Sequence of chain 1.A:
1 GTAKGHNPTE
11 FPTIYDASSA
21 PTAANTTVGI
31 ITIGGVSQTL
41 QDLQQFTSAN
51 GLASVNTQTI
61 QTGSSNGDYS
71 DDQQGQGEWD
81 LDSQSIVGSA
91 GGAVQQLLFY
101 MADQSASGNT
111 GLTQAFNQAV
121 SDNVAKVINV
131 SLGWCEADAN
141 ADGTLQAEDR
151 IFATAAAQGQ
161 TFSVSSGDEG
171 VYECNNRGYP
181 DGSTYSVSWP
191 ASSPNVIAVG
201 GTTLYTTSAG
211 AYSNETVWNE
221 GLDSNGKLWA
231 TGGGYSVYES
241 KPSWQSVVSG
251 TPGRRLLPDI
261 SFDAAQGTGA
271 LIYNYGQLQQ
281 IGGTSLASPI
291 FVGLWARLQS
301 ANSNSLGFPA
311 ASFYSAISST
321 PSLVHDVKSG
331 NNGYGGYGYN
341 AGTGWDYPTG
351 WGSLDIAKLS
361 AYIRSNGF

The small molecule below binds the protein below.
Small molecule (SMILES): [H]/N=C1/NCC[C@H]([C@H](N)C(=O)N[C@@H](CC(C)C)C(=O)N[C@H](CO)Cc2ccccc2)N1

Binding-site contacts:
Ligand atom CA contacts residue SER285 of chain 1.A at 2.3 Å.
Ligand atom CE1 contacts residue SER165 of chain 1.A at 3.7 Å.
Ligand atom O contacts residue ARG177 of chain 1.A at 3.4 Å (salt-bridge).
Ligand atom N contacts residue GLU78 of chain 1.A at 3.5 Å (salt-bridge).
Ligand atom C contacts residue SER285 of chain 1.A at 1.4 Å.
Ligand atom C contacts residue GLU78 of chain 1.A at 3.5 Å.
Ligand atom CD1 contacts residue GLY167 of chain 1.A at 3.8 Å.
Ligand atom N contacts residue SER285 of chain 1.A at 2.9 Å (h-bond).
Ligand atom CD1 contacts residue LEU132 of chain 1.A at 3.5 Å (hydrophobic).
Ligand atom CD2 contacts residue ARG177 of chain 1.A at 3.6 Å.
Ligand atom CD1 contacts residue SER165 of chain 1.A at 3.7 Å.
Ligand atom O contacts residue ARG177 of chain 1.A at 3.4 Å (salt-bridge).
Ligand atom NE contacts residue TRP134 of chain 1.A at 3.6 Å.
Ligand atom C contacts residue ASP168 of chain 1.A at 3.2 Å.
Ligand atom CE2 contacts residue GLU169 of chain 1.A at 3.0 Å.
Ligand atom N contacts residue ARG177 of chain 1.A at 3.7 Å.
Ligand atom CZ contacts residue SER188 of chain 1.A at 3.4 Å.
Ligand atom C contacts residue ARG177 of chain 1.A at 3.1 Å.
Ligand atom CA contacts residue ARG177 of chain 1.A at 3.1 Å.
Ligand atom CE1 contacts residue GLY167 of chain 1.A at 3.4 Å.
Ligand atom C contacts residue GLY133 of chain 1.A at 3.7 Å.
Ligand atom N contacts residue SER131 of chain 1.A at 2.9 Å (h-bond).
Ligand atom CE1 contacts residue SER188 of chain 1.A at 3.2 Å.
Ligand atom CA contacts residue ASP168 of chain 1.A at 3.4 Å.
Ligand atom CG1 contacts residue GLY133 of chain 1.A at 3.6 Å.
Ligand atom CB contacts residue SER285 of chain 1.A at 2.7 Å.
Ligand atom O contacts residue SER285 of chain 1.A at 2.1 Å (h-bond).
Ligand atom O contacts residue GLY133 of chain 1.A at 2.8 Å (h-bond).
Ligand atom CZ contacts residue GLY167 of chain 1.A at 3.4 Å.
Ligand atom O contacts residue ASP168 of chain 1.A at 2.5 Å (salt-bridge).
Ligand atom CA contacts residue GLY133 of chain 1.A at 3.5 Å.
Ligand atom CB contacts residue ASP168 of chain 1.A at 3.7 Å.
Ligand atom CB contacts residue GLU78 of chain 1.A at 3.7 Å.
Ligand atom N contacts residue ARG177 of chain 1.A at 3.6 Å.
Ligand atom CE1 contacts residue GLY133 of chain 1.A at 3.6 Å.
Ligand atom CD1 contacts residue GLY133 of chain 1.A at 3.8 Å.
Ligand atom CE2 contacts residue ARG177 of chain 1.A at 3.4 Å.
Ligand atom CE2 contacts residue GLY167 of chain 1.A at 3.7 Å.
Ligand atom NH contacts residue TRP134 of chain 1.A at 3.6 Å.
Ligand atom O contacts residue LEU132 of chain 1.A at 3.0 Å.